Sequence of chain 43.C:
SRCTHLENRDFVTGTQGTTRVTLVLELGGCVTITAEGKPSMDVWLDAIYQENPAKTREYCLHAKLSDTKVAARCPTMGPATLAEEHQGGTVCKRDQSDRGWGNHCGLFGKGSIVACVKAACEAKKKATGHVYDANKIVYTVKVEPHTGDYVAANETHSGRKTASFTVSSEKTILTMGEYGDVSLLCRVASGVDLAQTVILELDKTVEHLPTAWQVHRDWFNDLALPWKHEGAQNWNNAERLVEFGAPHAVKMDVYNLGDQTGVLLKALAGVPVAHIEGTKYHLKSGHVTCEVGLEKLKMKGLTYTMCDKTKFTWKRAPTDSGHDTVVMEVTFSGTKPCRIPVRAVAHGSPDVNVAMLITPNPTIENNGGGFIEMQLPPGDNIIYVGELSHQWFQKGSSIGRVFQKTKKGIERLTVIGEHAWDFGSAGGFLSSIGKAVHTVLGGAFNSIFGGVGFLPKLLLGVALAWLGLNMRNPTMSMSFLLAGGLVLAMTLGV

Sequence of chain 36.C:
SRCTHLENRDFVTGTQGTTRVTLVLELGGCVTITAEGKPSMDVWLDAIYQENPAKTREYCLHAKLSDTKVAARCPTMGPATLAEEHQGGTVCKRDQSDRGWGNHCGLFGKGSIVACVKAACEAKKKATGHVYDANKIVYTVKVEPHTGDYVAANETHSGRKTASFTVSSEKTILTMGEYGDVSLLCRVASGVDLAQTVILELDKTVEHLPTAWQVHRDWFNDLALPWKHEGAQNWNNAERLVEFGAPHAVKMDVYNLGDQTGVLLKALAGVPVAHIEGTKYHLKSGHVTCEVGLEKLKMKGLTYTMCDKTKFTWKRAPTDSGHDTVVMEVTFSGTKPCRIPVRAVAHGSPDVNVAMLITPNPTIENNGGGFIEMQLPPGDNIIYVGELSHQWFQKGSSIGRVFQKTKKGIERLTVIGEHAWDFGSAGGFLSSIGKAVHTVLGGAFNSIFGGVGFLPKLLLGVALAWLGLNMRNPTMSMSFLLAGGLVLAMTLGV

A small-molecule ligand and the protein it binds are described below.
Small molecule (SMILES): CC(=O)N[C@H]1[C@H](O[C@H]2[C@H](O)[C@@H](NC(C)=O)CO[C@@H]2CO[C@@H]2O[C@@H](C)[C@@H](O)[C@@H](O)[C@@H]2O)O[C@H](CO)[C@@H](O)[C@@H]1O

Binding-site contacts:
Ligand atom C6 contacts residue ASN154 of chain 43.C at 3.8 Å.
Ligand atom C1 contacts residue HIS104 of chain 36.C at 3.6 Å.
Ligand atom C3 contacts residue ASN154 of chain 43.C at 3.8 Å.
Ligand atom C7 contacts residue ASN154 of chain 43.C at 3.4 Å.
Ligand atom O7 contacts residue GLU155 of chain 43.C at 3.8 Å.
Ligand atom C5 contacts residue HIS104 of chain 36.C at 3.1 Å.
Ligand atom C8 contacts residue GLU155 of chain 43.C at 3.6 Å.
Ligand atom C5 contacts residue ASN154 of chain 43.C at 4.3 Å.
Ligand atom C2 contacts residue ASN154 of chain 43.C at 2.4 Å.
Ligand atom C8 contacts residue HIS104 of chain 36.C at 3.9 Å.
Ligand atom O5 contacts residue HIS104 of chain 36.C at 2.9 Å.
Ligand atom C8 contacts residue ASN154 of chain 43.C at 3.6 Å.
Ligand atom C5 contacts residue ASN154 of chain 43.C at 3.7 Å.
Ligand atom C7 contacts residue GLU155 of chain 43.C at 4.2 Å.
Ligand atom O5 contacts residue HIS104 of chain 36.C at 4.0 Å.
Ligand atom C1 contacts residue ASN154 of chain 43.C at 1.4 Å.
Ligand atom N2 contacts residue ASN154 of chain 43.C at 2.8 Å (h-bond).
Ligand atom O5 contacts residue ASN154 of chain 43.C at 2.4 Å (h-bond).
Ligand atom O7 contacts residue ASN154 of chain 43.C at 3.2 Å (h-bond).
Ligand atom C4 contacts residue ASN154 of chain 43.C at 4.3 Å.
Ligand atom C1 contacts residue HIS104 of chain 36.C at 4.3 Å.
Ligand atom C6 contacts residue HIS104 of chain 36.C at 3.3 Å.
Ligand atom O6 contacts residue HIS104 of chain 36.C at 4.4 Å.